Binding-site contacts:
Ligand atom C8 contacts residue ASN165 of chain 1.A at 3.6 Å.
Ligand atom C3 contacts residue ASN167 of chain 1.A at 3.9 Å.
Ligand atom C2 contacts residue ASN167 of chain 1.A at 2.5 Å.
Ligand atom N2 contacts residue ASN165 of chain 1.A at 4.4 Å.
Ligand atom C7 contacts residue ASN167 of chain 1.A at 3.3 Å.
Ligand atom C5 contacts residue ASN167 of chain 1.A at 3.8 Å.
Ligand atom O5 contacts residue ASN167 of chain 1.A at 2.5 Å (h-bond).
Ligand atom N2 contacts residue ASN167 of chain 1.A at 2.9 Å (h-bond).
Ligand atom O7 contacts residue ASN167 of chain 1.A at 3.4 Å (h-bond).
Ligand atom C1 contacts residue ASN167 of chain 1.A at 1.5 Å.
Ligand atom C4 contacts residue ASN167 of chain 1.A at 4.4 Å.
Ligand atom C8 contacts residue ASN167 of chain 1.A at 4.2 Å.
Ligand atom C7 contacts residue ASP166 of chain 1.A at 4.1 Å.
Ligand atom C8 contacts residue ASP166 of chain 1.A at 3.5 Å.
Ligand atom C7 contacts residue ASN165 of chain 1.A at 4.4 Å.
Ligand atom O7 contacts residue ASP166 of chain 1.A at 4.2 Å.

Sequence of chain 1.A:
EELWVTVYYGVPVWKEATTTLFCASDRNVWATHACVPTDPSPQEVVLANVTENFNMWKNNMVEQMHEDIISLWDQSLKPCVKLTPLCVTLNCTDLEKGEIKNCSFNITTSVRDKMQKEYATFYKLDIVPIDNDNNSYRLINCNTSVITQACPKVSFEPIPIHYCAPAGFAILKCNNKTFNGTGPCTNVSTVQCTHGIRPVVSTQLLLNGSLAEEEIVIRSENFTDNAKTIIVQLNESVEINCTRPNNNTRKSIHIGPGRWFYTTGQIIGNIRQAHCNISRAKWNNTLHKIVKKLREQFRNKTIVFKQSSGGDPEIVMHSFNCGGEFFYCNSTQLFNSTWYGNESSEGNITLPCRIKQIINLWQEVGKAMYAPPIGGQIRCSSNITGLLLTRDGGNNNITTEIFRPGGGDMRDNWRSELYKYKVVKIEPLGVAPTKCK

The protein below binds the small molecule below.
Small molecule (SMILES): CC(=O)N[C@@H]1[C@@H](O)[C@H](O)[C@@H](CO)O[C@H]1O